Binding-site contacts:
Ligand atom C3 contacts residue ILE246 of chain 1.B at 4.4 Å (hydrophobic).
Ligand atom C3 contacts residue PHE283 of chain 1.B at 3.7 Å (hydrophobic).
Ligand atom N6 contacts residue PHE250 of chain 1.B at 4.2 Å.
Ligand atom C9 contacts residue GLN280 of chain 1.B at 3.9 Å.
Ligand atom N6 contacts residue GLN280 of chain 1.B at 3.0 Å (h-bond).
Ligand atom C9 contacts residue PHE283 of chain 1.B at 3.6 Å (hydrophobic).
Ligand atom C10 contacts residue VAL232 of chain 1.B at 4.4 Å (hydrophobic).
Ligand atom C8 contacts residue PHE283 of chain 1.B at 3.7 Å (hydrophobic).
Ligand atom N7 contacts residue ILE246 of chain 1.B at 3.8 Å.
Ligand atom C14 contacts residue LEU189 of chain 1.B at 3.8 Å (hydrophobic).
Ligand atom C12 contacts residue LEU229 of chain 1.B at 4.4 Å (hydrophobic).
Ligand atom N7 contacts residue GLN280 of chain 1.B at 4.0 Å.
Ligand atom N6 contacts residue TYR247 of chain 1.B at 4.2 Å.
Ligand atom C9 contacts residue PHE250 of chain 1.B at 4.0 Å (hydrophobic).
Ligand atom C11 contacts residue LEU189 of chain 1.B at 3.9 Å (hydrophobic).
Ligand atom C10 contacts residue PHE283 of chain 1.B at 4.0 Å (hydrophobic).
Ligand atom N4 contacts residue LEU189 of chain 1.B at 4.2 Å.
Ligand atom N5 contacts residue PHE250 of chain 1.B at 4.0 Å.
Ligand atom C8 contacts residue ILE246 of chain 1.B at 4.3 Å (hydrophobic).
Ligand atom C9 contacts residue TYR247 of chain 1.B at 4.4 Å (hydrophobic).
Ligand atom C11 contacts residue PHE250 of chain 1.B at 4.3 Å (hydrophobic).
Ligand atom C12 contacts residue PHE283 of chain 1.B at 4.3 Å (hydrophobic).
Ligand atom C2 contacts residue PHE250 of chain 1.B at 3.9 Å (hydrophobic).
Ligand atom N4 contacts residue PHE283 of chain 1.B at 3.3 Å.
Ligand atom C2 contacts residue PHE283 of chain 1.B at 3.2 Å (hydrophobic).
Ligand atom C3 contacts residue GLN280 of chain 1.B at 3.8 Å.
Ligand atom C9 contacts residue MET267 of chain 1.B at 3.5 Å (hydrophobic).
Ligand atom C1 contacts residue PHE250 of chain 1.B at 4.2 Å (hydrophobic).
Ligand atom N5 contacts residue PHE283 of chain 1.B at 3.3 Å.
Ligand atom C3 contacts residue PHE250 of chain 1.B at 4.5 Å (hydrophobic).
Ligand atom N5 contacts residue MET267 of chain 1.B at 3.6 Å.
Ligand atom C8 contacts residue LEU229 of chain 1.B at 4.1 Å (hydrophobic).
Ligand atom N6 contacts residue PHE283 of chain 1.B at 3.6 Å.
Ligand atom N4 contacts residue PHE250 of chain 1.B at 4.2 Å.
Ligand atom C10 contacts residue ILE246 of chain 1.B at 3.5 Å (hydrophobic).
Ligand atom C11 contacts residue PHE283 of chain 1.B at 4.0 Å (hydrophobic).
Ligand atom N7 contacts residue PHE283 of chain 1.B at 4.0 Å.
Ligand atom C13 contacts residue LEU189 of chain 1.B at 4.2 Å (hydrophobic).
Ligand atom C12 contacts residue PHE250 of chain 1.B at 4.2 Å (hydrophobic).
Ligand atom C1 contacts residue PHE283 of chain 1.B at 3.5 Å (hydrophobic).

Sequence of chain 1.B:
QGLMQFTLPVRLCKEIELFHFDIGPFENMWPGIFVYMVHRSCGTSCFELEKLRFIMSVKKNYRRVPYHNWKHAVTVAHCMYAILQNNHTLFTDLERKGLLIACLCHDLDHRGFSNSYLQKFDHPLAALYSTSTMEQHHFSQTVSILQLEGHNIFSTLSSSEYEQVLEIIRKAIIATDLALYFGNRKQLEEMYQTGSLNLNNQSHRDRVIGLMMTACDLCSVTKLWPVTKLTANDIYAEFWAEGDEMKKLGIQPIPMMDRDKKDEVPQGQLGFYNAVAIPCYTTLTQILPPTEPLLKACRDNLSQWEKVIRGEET

The small molecule below binds the protein below.
Small molecule (SMILES): c1nc(N2CCCC2)c2cc[nH]c2n1